Sequence of chain 1.B:
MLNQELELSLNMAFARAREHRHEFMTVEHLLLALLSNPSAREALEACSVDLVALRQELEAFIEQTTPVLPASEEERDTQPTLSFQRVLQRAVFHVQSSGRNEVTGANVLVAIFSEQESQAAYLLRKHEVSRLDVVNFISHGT

Binding-site contacts:
Ligand atom O4 contacts residue GLU45 of chain 1.B at 3.0 Å (salt-bridge).
Ligand atom O5 contacts residue ARG41 of chain 1.B at 3.1 Å (salt-bridge).
Ligand atom O1 contacts residue ARG41 of chain 1.B at 3.7 Å.
Ligand atom C8 contacts residue ARG41 of chain 1.B at 4.0 Å.
Ligand atom O5 contacts residue GLU45 of chain 1.B at 2.6 Å (salt-bridge).
Ligand atom Y1 contacts residue GLU42 of chain 1.B at 2.5 Å.
Ligand atom Y1 contacts residue GLU45 of chain 1.B at 2.5 Å.
Ligand atom C6 contacts residue GLU45 of chain 1.B at 4.5 Å.
Ligand atom C2 contacts residue GLU42 of chain 1.B at 4.3 Å.
Ligand atom O5 contacts residue GLU42 of chain 1.B at 3.1 Å (salt-bridge).
Ligand atom C8 contacts residue GLU42 of chain 1.B at 4.5 Å.
Ligand atom O1 contacts residue GLU42 of chain 1.B at 3.0 Å (salt-bridge).
Ligand atom O2 contacts residue GLU42 of chain 1.B at 3.5 Å (salt-bridge).
Ligand atom C8 contacts residue GLU45 of chain 1.B at 3.4 Å.

This small molecule binds to this protein.
Small molecule (SMILES): OCC12CO->[Y]34(<-OCCN->31CCO->4)<-OC2